Binding-site contacts:
Ligand atom C5 contacts residue ASN57 of chain 1.A at 3.6 Å.
Ligand atom C3 contacts residue ASN57 of chain 1.A at 3.8 Å.
Ligand atom O6 contacts residue TYR88 of chain 1.A at 2.8 Å (h-bond).
Ligand atom C8 contacts residue GLU56 of chain 1.A at 3.6 Å.
Ligand atom C7 contacts residue ASN57 of chain 1.A at 3.4 Å.
Ligand atom C2 contacts residue ASN57 of chain 1.A at 2.5 Å.
Ligand atom C1 contacts residue ASN57 of chain 1.A at 1.4 Å.
Ligand atom N2 contacts residue ASN57 of chain 1.A at 2.9 Å (h-bond).
Ligand atom C5 contacts residue TYR88 of chain 1.A at 4.1 Å (hydrophobic).
Ligand atom C4 contacts residue ASN57 of chain 1.A at 4.2 Å.
Ligand atom O5 contacts residue ASN57 of chain 1.A at 2.3 Å (h-bond).
Ligand atom O5 contacts residue TYR88 of chain 1.A at 3.4 Å (h-bond).
Ligand atom C6 contacts residue TYR88 of chain 1.A at 3.5 Å (hydrophobic).
Ligand atom O7 contacts residue ASN57 of chain 1.A at 3.5 Å (h-bond).

Sequence of chain 1.A:
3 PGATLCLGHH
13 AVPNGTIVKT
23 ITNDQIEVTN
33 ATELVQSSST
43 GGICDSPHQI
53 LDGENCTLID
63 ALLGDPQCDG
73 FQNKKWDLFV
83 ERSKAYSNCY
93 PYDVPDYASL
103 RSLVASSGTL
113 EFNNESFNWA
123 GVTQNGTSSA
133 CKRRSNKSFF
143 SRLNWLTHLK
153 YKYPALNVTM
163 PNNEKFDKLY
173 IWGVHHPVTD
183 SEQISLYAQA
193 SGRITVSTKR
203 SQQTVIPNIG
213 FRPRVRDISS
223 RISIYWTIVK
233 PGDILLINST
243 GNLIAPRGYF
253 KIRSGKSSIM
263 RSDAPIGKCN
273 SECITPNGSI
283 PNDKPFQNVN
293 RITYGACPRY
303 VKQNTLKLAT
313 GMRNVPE

The small molecule below binds the protein below.
Small molecule (SMILES): CC(=O)N[C@@H]1[C@@H](O)[C@H](O)[C@@H](CO)O[C@H]1O